Binding-site contacts:
Ligand atom O02 contacts residue ARG97 of chain 1.A at 3.4 Å (salt-bridge).
Ligand atom C19 contacts residue LEU228 of chain 1.A at 3.6 Å (hydrophobic).
Ligand atom O01 contacts residue LEU239 of chain 1.A at 3.6 Å.
Ligand atom C14 contacts residue ALA53 of chain 1.A at 4.0 Å (hydrophobic).
Ligand atom C06 contacts residue MET124 of chain 1.A at 3.5 Å (hydrophobic).
Ligand atom C07 contacts residue HIS227 of chain 1.A at 3.9 Å.
Ligand atom C05 contacts residue PHE128 of chain 1.A at 4.1 Å (hydrophobic).
Ligand atom C01 contacts residue LEU228 of chain 1.A at 3.9 Å (hydrophobic).
Ligand atom O02 contacts residue LEU90 of chain 1.A at 4.1 Å.
Ligand atom C14 contacts residue GLU56 of chain 1.A at 3.7 Å.
Ligand atom C18 contacts residue ALA53 of chain 1.A at 3.8 Å (hydrophobic).
Ligand atom C03 contacts residue ILE127 of chain 1.A at 4.0 Å (hydrophobic).
Ligand atom C13 contacts residue LEU49 of chain 1.A at 4.0 Å (hydrophobic).
Ligand atom O01 contacts residue LEU243 of chain 1.A at 3.3 Å.
Ligand atom C13 contacts residue ALA53 of chain 1.A at 3.8 Å (hydrophobic).
Ligand atom C18 contacts residue LEU228 of chain 1.A at 3.9 Å (hydrophobic).
Ligand atom C16 contacts residue LEU90 of chain 1.A at 3.8 Å (hydrophobic).
Ligand atom C20 contacts residue ALA53 of chain 1.A at 3.9 Å (hydrophobic).
Ligand atom C02 contacts residue MET91 of chain 1.A at 3.5 Å (hydrophobic).
Ligand atom C20 contacts residue LEU228 of chain 1.A at 3.7 Å (hydrophobic).
Ligand atom C20 contacts residue THR50 of chain 1.A at 3.8 Å.
Ligand atom C21 contacts residue LEU228 of chain 1.A at 4.0 Å (hydrophobic).
Ligand atom C02 contacts residue GLY224 of chain 1.A at 3.8 Å.
Ligand atom C22 contacts residue LEU49 of chain 1.A at 3.6 Å (hydrophobic).
Ligand atom C15 contacts residue GLU56 of chain 1.A at 3.4 Å.
Ligand atom C07 contacts residue MET124 of chain 1.A at 4.1 Å (hydrophobic).
Ligand atom C19 contacts residue ALA53 of chain 1.A at 3.7 Å (hydrophobic).
Ligand atom C08 contacts residue LEU228 of chain 1.A at 3.9 Å (hydrophobic).
Ligand atom C05 contacts residue PHE107 of chain 1.A at 3.9 Å (hydrophobic).
Ligand atom C15 contacts residue PHE107 of chain 1.A at 4.1 Å (hydrophobic).
Ligand atom C03 contacts residue MET91 of chain 1.A at 3.6 Å (hydrophobic).
Ligand atom O01 contacts residue THR50 of chain 1.A at 3.0 Å (h-bond).
Ligand atom C01 contacts residue GLY224 of chain 1.A at 4.0 Å.
Ligand atom C07 contacts residue MET46 of chain 1.A at 4.2 Å (hydrophobic).
Ligand atom C13 contacts residue PHE107 of chain 1.A at 4.2 Å (hydrophobic).
Ligand atom C21 contacts residue THR50 of chain 1.A at 3.5 Å.
Ligand atom O02 contacts residue GLU56 of chain 1.A at 2.5 Å (salt-bridge).
Ligand atom C14 contacts residue PHE107 of chain 1.A at 3.9 Å (hydrophobic).
Ligand atom C21 contacts residue LEU49 of chain 1.A at 3.6 Å (hydrophobic).
Ligand atom C02 contacts residue ILE127 of chain 1.A at 3.9 Å (hydrophobic).

This small molecule binds to this protein.
Small molecule (SMILES): Oc1ccc(C(c2ccc(O)cc2)C2C3CCCC2CCC3)cc1

Sequence of chain 1.A:
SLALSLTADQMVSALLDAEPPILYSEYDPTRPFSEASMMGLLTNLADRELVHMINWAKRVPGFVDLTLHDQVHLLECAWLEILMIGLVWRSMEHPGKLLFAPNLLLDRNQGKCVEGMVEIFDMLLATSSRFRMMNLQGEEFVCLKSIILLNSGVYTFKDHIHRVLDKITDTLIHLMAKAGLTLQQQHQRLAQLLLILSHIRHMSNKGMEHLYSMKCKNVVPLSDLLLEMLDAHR